Sequence of chain 1.A:
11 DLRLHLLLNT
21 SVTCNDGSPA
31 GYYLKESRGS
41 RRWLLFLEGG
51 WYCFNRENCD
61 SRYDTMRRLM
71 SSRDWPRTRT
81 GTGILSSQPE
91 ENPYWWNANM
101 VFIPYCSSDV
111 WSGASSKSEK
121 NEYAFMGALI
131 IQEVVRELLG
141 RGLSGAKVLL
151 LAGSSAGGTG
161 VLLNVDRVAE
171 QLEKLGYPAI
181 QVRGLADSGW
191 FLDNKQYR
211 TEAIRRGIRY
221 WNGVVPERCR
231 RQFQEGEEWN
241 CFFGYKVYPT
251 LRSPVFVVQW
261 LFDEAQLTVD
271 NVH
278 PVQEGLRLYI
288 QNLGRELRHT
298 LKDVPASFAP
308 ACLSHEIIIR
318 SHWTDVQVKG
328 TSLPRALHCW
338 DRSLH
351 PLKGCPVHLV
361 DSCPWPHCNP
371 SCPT

Binding-site contacts:
Ligand atom C6 contacts residue VAL22 of chain 1.A at 4.2 Å (hydrophobic).
Ligand atom O7 contacts residue ASN19 of chain 1.A at 3.8 Å.
Ligand atom C2 contacts residue ASN19 of chain 1.A at 2.4 Å.
Ligand atom C1 contacts residue ASN19 of chain 1.A at 1.4 Å.
Ligand atom N2 contacts residue ASN19 of chain 1.A at 2.9 Å (h-bond).
Ligand atom O5 contacts residue VAL22 of chain 1.A at 3.6 Å.
Ligand atom C5 contacts residue ASN19 of chain 1.A at 3.6 Å.
Ligand atom O7 contacts residue ARG136 of chain 1.A at 3.9 Å.
Ligand atom O6 contacts residue LEU129 of chain 1.A at 4.3 Å.
Ligand atom C4 contacts residue ASN19 of chain 1.A at 4.2 Å.
Ligand atom C3 contacts residue ASN19 of chain 1.A at 3.8 Å.
Ligand atom C5 contacts residue VAL22 of chain 1.A at 4.5 Å (hydrophobic).
Ligand atom C1 contacts residue VAL22 of chain 1.A at 4.4 Å (hydrophobic).
Ligand atom C7 contacts residue ASN19 of chain 1.A at 3.6 Å.
Ligand atom O6 contacts residue VAL22 of chain 1.A at 4.2 Å.
Ligand atom O5 contacts residue ASN19 of chain 1.A at 2.3 Å (h-bond).

The protein below binds the small molecule below.
Small molecule (SMILES): CC(=O)N[C@@H]1[C@@H](O)[C@H](O)[C@@H](CO)O[C@H]1O